The protein below binds the small molecule below.
Small molecule (SMILES): CC(=O)N[C@@H]1[C@@H](O)[C@H](O)[C@@H](CO)O[C@H]1O

Sequence of chain 1.A:
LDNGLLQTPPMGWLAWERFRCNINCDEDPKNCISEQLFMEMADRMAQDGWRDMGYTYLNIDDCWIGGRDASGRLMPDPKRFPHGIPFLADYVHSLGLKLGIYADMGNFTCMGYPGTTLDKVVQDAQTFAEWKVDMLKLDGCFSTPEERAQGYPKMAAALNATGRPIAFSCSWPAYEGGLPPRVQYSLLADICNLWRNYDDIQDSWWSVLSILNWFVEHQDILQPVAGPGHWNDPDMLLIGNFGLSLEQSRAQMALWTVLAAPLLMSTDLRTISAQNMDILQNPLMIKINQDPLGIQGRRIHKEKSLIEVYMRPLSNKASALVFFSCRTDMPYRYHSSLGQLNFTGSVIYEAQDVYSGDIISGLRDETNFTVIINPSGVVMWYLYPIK

Binding-site contacts:
Ligand atom C2 contacts residue ASN368 of chain 1.A at 2.4 Å.
Ligand atom C7 contacts residue ASN368 of chain 1.A at 3.6 Å.
Ligand atom O5 contacts residue ASN368 of chain 1.A at 2.4 Å (h-bond).
Ligand atom C3 contacts residue ASN368 of chain 1.A at 3.8 Å.
Ligand atom C5 contacts residue ASN368 of chain 1.A at 3.7 Å.
Ligand atom C1 contacts residue ASN368 of chain 1.A at 1.4 Å.
Ligand atom O7 contacts residue GLU366 of chain 1.A at 3.8 Å.
Ligand atom C4 contacts residue ASN368 of chain 1.A at 4.2 Å.
Ligand atom N2 contacts residue ASN368 of chain 1.A at 2.8 Å (h-bond).
Ligand atom N2 contacts residue GLU366 of chain 1.A at 3.4 Å (salt-bridge).
Ligand atom C7 contacts residue GLU366 of chain 1.A at 3.4 Å.
Ligand atom O7 contacts residue ASN368 of chain 1.A at 3.6 Å.
Ligand atom C8 contacts residue GLU366 of chain 1.A at 3.8 Å.